Sequence of chain 1.E:
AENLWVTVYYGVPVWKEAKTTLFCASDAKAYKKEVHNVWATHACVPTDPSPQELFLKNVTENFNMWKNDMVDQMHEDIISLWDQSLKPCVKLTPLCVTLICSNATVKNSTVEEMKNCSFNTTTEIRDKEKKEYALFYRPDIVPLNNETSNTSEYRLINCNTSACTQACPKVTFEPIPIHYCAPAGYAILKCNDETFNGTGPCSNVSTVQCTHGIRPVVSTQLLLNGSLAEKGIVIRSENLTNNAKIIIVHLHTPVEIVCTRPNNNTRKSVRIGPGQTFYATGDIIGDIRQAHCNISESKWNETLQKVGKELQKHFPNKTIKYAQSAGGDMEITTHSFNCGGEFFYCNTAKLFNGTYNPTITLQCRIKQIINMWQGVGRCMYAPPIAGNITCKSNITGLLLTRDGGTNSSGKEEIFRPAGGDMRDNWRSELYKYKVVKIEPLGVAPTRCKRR

Sequence of chain 1.G:
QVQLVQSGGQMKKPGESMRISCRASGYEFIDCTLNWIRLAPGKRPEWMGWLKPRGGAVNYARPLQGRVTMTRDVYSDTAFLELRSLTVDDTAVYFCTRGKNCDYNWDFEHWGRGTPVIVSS

The protein below binds the small molecule below.
Small molecule (SMILES): CC(=O)N[C@H]1[C@H](O[C@H]2[C@H](O)[C@@H](NC(C)=O)CO[C@@H]2CO)O[C@H](CO)[C@@H](O[C@@H]2O[C@H](CO)[C@@H](O)[C@H](O)[C@@H]2O)[C@@H]1O

Binding-site contacts:
Ligand atom O3 contacts residue VAL142 of chain 1.E at 4.2 Å.
Ligand atom C5 contacts residue ASN160 of chain 1.E at 3.7 Å.
Ligand atom N2 contacts residue ASN160 of chain 1.E at 2.9 Å (h-bond).
Ligand atom C7 contacts residue ASN160 of chain 1.E at 3.4 Å.
Ligand atom C7 contacts residue ARG155 of chain 1.E at 3.9 Å.
Ligand atom O5 contacts residue ASN160 of chain 1.E at 2.4 Å (h-bond).
Ligand atom C2 contacts residue ASN160 of chain 1.E at 2.5 Å.
Ligand atom C8 contacts residue ASN150 of chain 1.E at 4.2 Å.
Ligand atom C3 contacts residue ASN160 of chain 1.E at 3.8 Å.
Ligand atom C2 contacts residue ARG155 of chain 1.E at 3.9 Å.
Ligand atom C8 contacts residue ARG155 of chain 1.E at 3.4 Å.
Ligand atom C8 contacts residue VAL142 of chain 1.E at 3.2 Å (hydrophobic).
Ligand atom C8 contacts residue ASN160 of chain 1.E at 4.5 Å.
Ligand atom N2 contacts residue ARG155 of chain 1.E at 3.2 Å (salt-bridge).
Ligand atom C4 contacts residue ASN160 of chain 1.E at 4.3 Å.
Ligand atom O7 contacts residue ASN160 of chain 1.E at 3.6 Å (h-bond).
Ligand atom C1 contacts residue ASN160 of chain 1.E at 1.4 Å.
Ligand atom C6 contacts residue ASP73 of chain 1.G at 4.4 Å.
Ligand atom O6 contacts residue ASP73 of chain 1.G at 4.4 Å.